Sequence of chain 1.A:
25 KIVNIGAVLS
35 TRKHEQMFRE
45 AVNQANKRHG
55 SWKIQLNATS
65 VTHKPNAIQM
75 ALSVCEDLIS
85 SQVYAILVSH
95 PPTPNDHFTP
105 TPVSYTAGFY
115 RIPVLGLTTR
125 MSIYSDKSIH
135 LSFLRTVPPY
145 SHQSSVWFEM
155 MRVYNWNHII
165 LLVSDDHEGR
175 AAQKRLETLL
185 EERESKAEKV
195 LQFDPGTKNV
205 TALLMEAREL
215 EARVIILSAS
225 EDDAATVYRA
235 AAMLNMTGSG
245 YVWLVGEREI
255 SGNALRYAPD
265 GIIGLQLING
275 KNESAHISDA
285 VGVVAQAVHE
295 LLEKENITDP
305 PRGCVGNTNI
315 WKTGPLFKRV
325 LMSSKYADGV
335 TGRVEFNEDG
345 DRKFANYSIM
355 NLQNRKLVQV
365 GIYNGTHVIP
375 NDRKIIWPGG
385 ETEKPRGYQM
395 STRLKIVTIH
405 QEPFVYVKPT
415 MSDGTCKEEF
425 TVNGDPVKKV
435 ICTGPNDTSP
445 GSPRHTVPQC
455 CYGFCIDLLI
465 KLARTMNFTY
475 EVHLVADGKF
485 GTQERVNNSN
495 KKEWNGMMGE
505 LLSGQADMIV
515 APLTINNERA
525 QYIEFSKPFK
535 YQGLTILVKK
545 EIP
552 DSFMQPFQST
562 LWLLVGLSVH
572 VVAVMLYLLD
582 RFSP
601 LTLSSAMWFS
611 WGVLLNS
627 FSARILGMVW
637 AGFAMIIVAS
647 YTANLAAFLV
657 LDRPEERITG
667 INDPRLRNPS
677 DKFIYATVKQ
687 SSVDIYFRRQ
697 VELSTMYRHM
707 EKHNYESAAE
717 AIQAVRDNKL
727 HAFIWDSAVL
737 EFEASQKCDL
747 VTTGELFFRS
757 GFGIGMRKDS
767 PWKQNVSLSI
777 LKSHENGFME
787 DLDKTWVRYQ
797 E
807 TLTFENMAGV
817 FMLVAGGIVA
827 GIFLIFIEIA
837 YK

The protein below binds the small molecule below.
Small molecule (SMILES): CC(=O)N[C@@H]1[C@@H](O)[C@H](O)[C@@H](CO)O[C@H]1O

Binding-site contacts:
Ligand atom C7 contacts residue ASN491 of chain 1.A at 3.4 Å.
Ligand atom C8 contacts residue ARG489 of chain 1.A at 3.4 Å.
Ligand atom C1 contacts residue ASN491 of chain 1.A at 1.4 Å.
Ligand atom O7 contacts residue ASN491 of chain 1.A at 2.9 Å (h-bond).
Ligand atom C5 contacts residue ASN491 of chain 1.A at 3.7 Å.
Ligand atom C7 contacts residue ARG489 of chain 1.A at 4.0 Å.
Ligand atom C3 contacts residue ASN491 of chain 1.A at 3.8 Å.
Ligand atom C2 contacts residue ASN491 of chain 1.A at 2.5 Å.
Ligand atom C7 contacts residue VAL490 of chain 1.A at 3.9 Å (hydrophobic).
Ligand atom C4 contacts residue ASN491 of chain 1.A at 4.2 Å.
Ligand atom C8 contacts residue VAL490 of chain 1.A at 3.9 Å (hydrophobic).
Ligand atom N2 contacts residue ASN491 of chain 1.A at 3.0 Å (h-bond).
Ligand atom O7 contacts residue ARG489 of chain 1.A at 4.3 Å.
Ligand atom O5 contacts residue ASN491 of chain 1.A at 2.4 Å (h-bond).
Ligand atom O7 contacts residue VAL490 of chain 1.A at 3.3 Å.